The protein below binds the small molecule below.
Small molecule (SMILES): CC(=O)N[C@@H]1[C@@H](O)[C@H](O)[C@@H](CO)O[C@H]1O

Binding-site contacts:
Ligand atom C2 contacts residue ASN343 of chain 1.C at 2.5 Å.
Ligand atom O7 contacts residue GLY339 of chain 1.C at 3.5 Å.
Ligand atom C8 contacts residue ASN343 of chain 1.C at 4.3 Å.
Ligand atom C3 contacts residue ASN343 of chain 1.C at 3.8 Å.
Ligand atom C8 contacts residue GLY339 of chain 1.C at 3.5 Å.
Ligand atom C1 contacts residue ASN343 of chain 1.C at 1.4 Å.
Ligand atom O5 contacts residue ASN343 of chain 1.C at 2.4 Å (h-bond).
Ligand atom C8 contacts residue PHE342 of chain 1.C at 3.8 Å (hydrophobic).
Ligand atom O4 contacts residue SER371 of chain 1.C at 4.5 Å.
Ligand atom C7 contacts residue PHE342 of chain 1.C at 4.4 Å (hydrophobic).
Ligand atom C7 contacts residue GLY339 of chain 1.C at 4.0 Å.
Ligand atom N2 contacts residue ASN343 of chain 1.C at 2.9 Å (h-bond).
Ligand atom C4 contacts residue ASN343 of chain 1.C at 4.2 Å.
Ligand atom O7 contacts residue ASN343 of chain 1.C at 3.0 Å (h-bond).
Ligand atom C5 contacts residue ASN343 of chain 1.C at 3.7 Å.
Ligand atom C8 contacts residue PHE338 of chain 1.C at 3.6 Å (hydrophobic).
Ligand atom C7 contacts residue ASN343 of chain 1.C at 3.1 Å.

Sequence of chain 1.C:
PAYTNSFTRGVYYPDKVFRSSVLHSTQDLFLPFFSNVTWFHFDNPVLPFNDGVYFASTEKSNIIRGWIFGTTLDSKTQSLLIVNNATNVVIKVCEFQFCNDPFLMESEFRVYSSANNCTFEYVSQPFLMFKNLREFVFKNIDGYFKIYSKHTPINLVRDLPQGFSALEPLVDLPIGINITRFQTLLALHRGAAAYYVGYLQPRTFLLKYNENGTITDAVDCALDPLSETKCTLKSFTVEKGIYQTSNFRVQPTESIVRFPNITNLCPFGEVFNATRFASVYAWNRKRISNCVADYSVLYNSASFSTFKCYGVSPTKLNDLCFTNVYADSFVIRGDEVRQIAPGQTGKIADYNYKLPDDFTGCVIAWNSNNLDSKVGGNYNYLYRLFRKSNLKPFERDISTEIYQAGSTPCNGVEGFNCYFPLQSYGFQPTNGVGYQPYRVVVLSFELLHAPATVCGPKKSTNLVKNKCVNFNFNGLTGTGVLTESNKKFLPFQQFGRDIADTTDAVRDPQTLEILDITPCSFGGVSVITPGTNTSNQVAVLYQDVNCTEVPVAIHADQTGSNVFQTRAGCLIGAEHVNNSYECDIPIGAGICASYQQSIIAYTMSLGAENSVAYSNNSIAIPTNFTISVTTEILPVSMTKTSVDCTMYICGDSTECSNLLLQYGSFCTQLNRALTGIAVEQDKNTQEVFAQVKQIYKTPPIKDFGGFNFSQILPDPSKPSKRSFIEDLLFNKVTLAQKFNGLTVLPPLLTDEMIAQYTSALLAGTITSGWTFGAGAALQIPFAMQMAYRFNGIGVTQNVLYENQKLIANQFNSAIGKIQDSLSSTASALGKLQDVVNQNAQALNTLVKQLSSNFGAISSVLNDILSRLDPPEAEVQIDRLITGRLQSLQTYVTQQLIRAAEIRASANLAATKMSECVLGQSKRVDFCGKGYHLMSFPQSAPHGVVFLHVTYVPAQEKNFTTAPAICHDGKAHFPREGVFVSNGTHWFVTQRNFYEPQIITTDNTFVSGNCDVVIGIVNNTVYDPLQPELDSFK